A protein and the small-molecule ligand that binds it are described below.
Small molecule (SMILES): N[C@H]1[C@@H](OP(=O)(O)O)O[C@H](CO)[C@@H](O)[C@@H]1O

Sequence of chain 1.A:
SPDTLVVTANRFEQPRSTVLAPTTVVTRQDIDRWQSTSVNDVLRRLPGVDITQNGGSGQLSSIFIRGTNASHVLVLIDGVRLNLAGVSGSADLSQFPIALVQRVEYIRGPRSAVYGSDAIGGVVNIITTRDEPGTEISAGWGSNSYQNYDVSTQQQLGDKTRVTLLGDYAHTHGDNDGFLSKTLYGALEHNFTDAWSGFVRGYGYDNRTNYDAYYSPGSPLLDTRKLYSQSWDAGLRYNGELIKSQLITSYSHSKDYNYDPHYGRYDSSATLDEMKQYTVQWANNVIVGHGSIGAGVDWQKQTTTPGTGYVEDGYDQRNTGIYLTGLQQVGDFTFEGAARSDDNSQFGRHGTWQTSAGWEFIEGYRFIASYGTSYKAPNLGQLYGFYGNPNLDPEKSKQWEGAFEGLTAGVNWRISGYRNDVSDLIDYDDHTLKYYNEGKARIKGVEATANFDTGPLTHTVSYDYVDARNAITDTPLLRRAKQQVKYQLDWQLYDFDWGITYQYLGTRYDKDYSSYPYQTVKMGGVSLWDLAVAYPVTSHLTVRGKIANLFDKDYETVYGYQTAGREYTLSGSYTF

Binding-site contacts:
Ligand atom O3 contacts residue SER148 of chain 1.A at 3.1 Å (h-bond).
Ligand atom N2 contacts residue SER148 of chain 1.A at 4.5 Å.
Ligand atom C3 contacts residue SER148 of chain 1.A at 3.6 Å.
Ligand atom O8B contacts residue LIM1 of chain 1.E at 3.8 Å.
Ligand atom P4B contacts residue LIM1 of chain 1.E at 4.3 Å.
Ligand atom O3 contacts residue LIM1 of chain 1.E at 4.3 Å.
Ligand atom O4 contacts residue ASN147 of chain 1.A at 3.5 Å.
Ligand atom N2 contacts residue SER146 of chain 1.A at 3.7 Å.
Ligand atom O9B contacts residue ASN147 of chain 1.A at 2.7 Å (h-bond).
Ligand atom C4 contacts residue ASN147 of chain 1.A at 4.4 Å.
Ligand atom P4B contacts residue ASN147 of chain 1.A at 3.8 Å.
Ligand atom O8B contacts residue ASN147 of chain 1.A at 3.9 Å.
Ligand atom O9B contacts residue SER148 of chain 1.A at 4.2 Å.
Ligand atom C4 contacts residue SER148 of chain 1.A at 4.0 Å.
Ligand atom C3 contacts residue ASN147 of chain 1.A at 4.1 Å.
Ligand atom C1 contacts residue LIM1 of chain 1.E at 3.4 Å.
Ligand atom N2 contacts residue ASN147 of chain 1.A at 3.9 Å.
Ligand atom O9B contacts residue LIM1 of chain 1.E at 4.4 Å.
Ligand atom O1 contacts residue LIM1 of chain 1.E at 3.3 Å.
Ligand atom N2 contacts residue LIM1 of chain 1.E at 1.5 Å.
Ligand atom O4 contacts residue SER148 of chain 1.A at 3.6 Å (h-bond).
Ligand atom P4B contacts residue SER146 of chain 1.A at 4.3 Å.
Ligand atom O4 contacts residue HIS176 of chain 1.A at 4.4 Å.
Ligand atom O8B contacts residue SER146 of chain 1.A at 3.2 Å.
Ligand atom O9B contacts residue SER146 of chain 1.A at 3.7 Å.
Ligand atom C2 contacts residue LIM1 of chain 1.E at 2.6 Å.
Ligand atom C3 contacts residue LIM1 of chain 1.E at 3.8 Å.
Ligand atom N2 contacts residue GLY145 of chain 1.A at 4.1 Å.